The small molecule below binds the protein below.
Small molecule (SMILES): O=C1C[C@@](O)(C(=O)Nc2cncc3ccccc23)c2cc(Cl)ccc2N1

Sequence of chain 2.A:
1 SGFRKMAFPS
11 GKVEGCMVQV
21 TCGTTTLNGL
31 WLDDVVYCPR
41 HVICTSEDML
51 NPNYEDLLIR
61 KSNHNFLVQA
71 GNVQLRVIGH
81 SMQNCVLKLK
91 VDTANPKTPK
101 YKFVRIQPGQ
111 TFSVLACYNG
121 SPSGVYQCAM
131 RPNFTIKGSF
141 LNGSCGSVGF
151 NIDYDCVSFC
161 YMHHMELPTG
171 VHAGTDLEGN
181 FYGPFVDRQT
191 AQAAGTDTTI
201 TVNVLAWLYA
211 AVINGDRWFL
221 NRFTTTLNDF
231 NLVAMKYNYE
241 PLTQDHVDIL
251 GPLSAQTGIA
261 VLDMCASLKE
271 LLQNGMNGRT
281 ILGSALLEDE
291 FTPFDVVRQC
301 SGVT

Binding-site contacts:
Ligand atom O2 contacts residue GLU166 of chain 2.A at 3.4 Å (salt-bridge).
Ligand atom C5 contacts residue MET49 of chain 2.A at 3.8 Å (hydrophobic).
Ligand atom CL contacts residue ARG188 of chain 2.A at 3.9 Å.
Ligand atom C11 contacts residue HIS163 of chain 2.A at 3.1 Å.
Ligand atom C14 contacts residue LEU141 of chain 2.A at 3.8 Å (hydrophobic).
Ligand atom C16 contacts residue ASN142 of chain 2.A at 3.8 Å.
Ligand atom C10 contacts residue CYS145 of chain 2.A at 3.7 Å (hydrophobic).
Ligand atom N2 contacts residue PHE140 of chain 2.A at 3.6 Å.
Ligand atom C4 contacts residue GLN189 of chain 2.A at 3.7 Å.
Ligand atom CL contacts residue ASP187 of chain 2.A at 3.4 Å.
Ligand atom C6 contacts residue MET165 of chain 2.A at 3.7 Å (hydrophobic).
Ligand atom C14 contacts residue GLU166 of chain 2.A at 3.5 Å.
Ligand atom C5 contacts residue ARG188 of chain 2.A at 3.6 Å.
Ligand atom C12 contacts residue SER144 of chain 2.A at 3.9 Å.
Ligand atom C12 contacts residue LEU141 of chain 2.A at 3.8 Å (hydrophobic).
Ligand atom O contacts residue HIS41 of chain 2.A at 3.7 Å.
Ligand atom N1 contacts residue CYS145 of chain 2.A at 3.3 Å (h-bond).
Ligand atom N2 contacts residue HIS163 of chain 2.A at 2.6 Å (h-bond).
Ligand atom C12 contacts residue HIS163 of chain 2.A at 3.7 Å.
Ligand atom C14 contacts residue ASN142 of chain 2.A at 3.9 Å.
Ligand atom C7 contacts residue MET49 of chain 2.A at 3.9 Å (hydrophobic).
Ligand atom CL contacts residue MET49 of chain 2.A at 3.5 Å.
Ligand atom C15 contacts residue ASN142 of chain 2.A at 3.8 Å.
Ligand atom C6 contacts residue MET49 of chain 2.A at 3.4 Å (hydrophobic).
Ligand atom C17 contacts residue ASN142 of chain 2.A at 3.8 Å.
Ligand atom C12 contacts residue PHE140 of chain 2.A at 3.3 Å (hydrophobic).
Ligand atom N2 contacts residue SER144 of chain 2.A at 3.2 Å (h-bond).
Ligand atom C11 contacts residue SER144 of chain 2.A at 3.5 Å.
Ligand atom C14 contacts residue PHE140 of chain 2.A at 3.5 Å (hydrophobic).
Ligand atom C5 contacts residue MET165 of chain 2.A at 3.9 Å (hydrophobic).
Ligand atom O2 contacts residue MET165 of chain 2.A at 3.8 Å.
Ligand atom C13 contacts residue GLU166 of chain 2.A at 3.7 Å.
Ligand atom C12 contacts residue GLU166 of chain 2.A at 3.6 Å.
Ligand atom C13 contacts residue PHE140 of chain 2.A at 3.8 Å (hydrophobic).
Ligand atom C5 contacts residue GLN189 of chain 2.A at 3.8 Å.
Ligand atom N2 contacts residue LEU141 of chain 2.A at 3.9 Å.
Ligand atom C11 contacts residue CYS145 of chain 2.A at 3.5 Å (hydrophobic).
Ligand atom O contacts residue CYS145 of chain 2.A at 3.9 Å.
Ligand atom CL contacts residue HIS41 of chain 2.A at 3.6 Å.
Ligand atom C13 contacts residue LEU141 of chain 2.A at 3.7 Å (hydrophobic).

Sequence of chain 1.A:
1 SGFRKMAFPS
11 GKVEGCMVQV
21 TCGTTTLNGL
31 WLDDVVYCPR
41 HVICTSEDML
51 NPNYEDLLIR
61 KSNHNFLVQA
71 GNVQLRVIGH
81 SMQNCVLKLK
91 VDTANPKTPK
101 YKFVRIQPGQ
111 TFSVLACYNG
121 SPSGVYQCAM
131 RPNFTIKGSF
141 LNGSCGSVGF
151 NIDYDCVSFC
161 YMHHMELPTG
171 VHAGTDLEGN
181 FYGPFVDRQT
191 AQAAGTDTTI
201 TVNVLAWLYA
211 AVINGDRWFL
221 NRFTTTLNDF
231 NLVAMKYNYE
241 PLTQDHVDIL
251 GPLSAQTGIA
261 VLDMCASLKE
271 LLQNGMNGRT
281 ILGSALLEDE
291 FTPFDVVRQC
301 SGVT